A small-molecule ligand and the protein it binds are described below.
Small molecule (SMILES): CC(=O)N[C@@H]1[C@@H](O)[C@H](O)[C@@H](CO)O[C@H]1O

Binding-site contacts:
Ligand atom O7 contacts residue ASN154 of chain 54.A at 3.6 Å.
Ligand atom C1 contacts residue ASN154 of chain 54.A at 1.4 Å.
Ligand atom C5 contacts residue SER156 of chain 54.A at 3.9 Å.
Ligand atom C1 contacts residue SER156 of chain 54.A at 3.3 Å.
Ligand atom C8 contacts residue ASN154 of chain 54.A at 3.9 Å.
Ligand atom C5 contacts residue ASN154 of chain 54.A at 3.6 Å.
Ligand atom C7 contacts residue ASN154 of chain 54.A at 3.4 Å.
Ligand atom N2 contacts residue ASN154 of chain 54.A at 3.0 Å (h-bond).
Ligand atom C2 contacts residue ASN154 of chain 54.A at 2.5 Å.
Ligand atom C4 contacts residue ASN154 of chain 54.A at 4.2 Å.
Ligand atom O5 contacts residue ASN154 of chain 54.A at 2.4 Å (h-bond).
Ligand atom C3 contacts residue ASN154 of chain 54.A at 3.9 Å.
Ligand atom N2 contacts residue SER156 of chain 54.A at 4.2 Å.
Ligand atom C2 contacts residue SER156 of chain 54.A at 4.3 Å.
Ligand atom O5 contacts residue SER156 of chain 54.A at 3.9 Å.

Sequence of chain 54.A:
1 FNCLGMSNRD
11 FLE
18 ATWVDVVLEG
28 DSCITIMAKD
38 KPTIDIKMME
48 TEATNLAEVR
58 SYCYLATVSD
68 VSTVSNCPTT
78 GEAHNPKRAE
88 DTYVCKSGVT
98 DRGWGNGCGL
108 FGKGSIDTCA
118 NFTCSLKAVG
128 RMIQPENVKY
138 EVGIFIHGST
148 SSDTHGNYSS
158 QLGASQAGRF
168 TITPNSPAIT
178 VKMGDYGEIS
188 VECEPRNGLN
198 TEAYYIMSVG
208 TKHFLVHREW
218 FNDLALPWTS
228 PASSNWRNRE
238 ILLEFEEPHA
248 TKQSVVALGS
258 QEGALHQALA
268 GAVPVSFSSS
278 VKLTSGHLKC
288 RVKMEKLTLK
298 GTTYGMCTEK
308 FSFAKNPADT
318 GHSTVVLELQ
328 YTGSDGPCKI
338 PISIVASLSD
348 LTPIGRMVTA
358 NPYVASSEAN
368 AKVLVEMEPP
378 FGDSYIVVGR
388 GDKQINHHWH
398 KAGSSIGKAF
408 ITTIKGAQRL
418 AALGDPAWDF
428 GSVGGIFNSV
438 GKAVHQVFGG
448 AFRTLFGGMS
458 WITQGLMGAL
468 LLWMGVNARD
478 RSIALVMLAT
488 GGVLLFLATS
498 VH